Binding-site contacts:
Ligand atom O3 contacts residue NAG1 of chain 4.Z at 2.4 Å (h-bond).
Ligand atom O5 contacts residue ASN75 of chain 4.E at 2.1 Å (h-bond).
Ligand atom C5 contacts residue NAG1 of chain 4.Z at 3.7 Å.
Ligand atom O6 contacts residue GLU46 of chain 4.F at 3.8 Å.
Ligand atom O5 contacts residue THR48 of chain 4.F at 4.0 Å.
Ligand atom O6 contacts residue NAG1 of chain 4.Z at 4.1 Å.
Ligand atom O6 contacts residue CYS45 of chain 4.F at 3.4 Å (h-bond).
Ligand atom C7 contacts residue MET126 of chain 4.E at 3.8 Å (hydrophobic).
Ligand atom C6 contacts residue ASN75 of chain 4.E at 3.8 Å.
Ligand atom C6 contacts residue NAG1 of chain 4.Z at 3.4 Å.
Ligand atom C5 contacts residue ASN75 of chain 4.E at 3.2 Å.
Ligand atom C6 contacts residue THR48 of chain 4.F at 4.4 Å.
Ligand atom C1 contacts residue ASN75 of chain 4.E at 1.3 Å.
Ligand atom C4 contacts residue NAG1 of chain 4.Z at 2.9 Å.
Ligand atom C2 contacts residue ASN75 of chain 4.E at 2.6 Å.
Ligand atom O7 contacts residue MET126 of chain 4.E at 3.1 Å.
Ligand atom O7 contacts residue ASN75 of chain 4.E at 3.2 Å (h-bond).
Ligand atom C3 contacts residue NAG1 of chain 4.Z at 3.3 Å.
Ligand atom C4 contacts residue ASN75 of chain 4.E at 4.0 Å.
Ligand atom C6 contacts residue CYS45 of chain 4.F at 4.4 Å (hydrophobic).
Ligand atom O4 contacts residue NAG1 of chain 4.Z at 1.6 Å.
Ligand atom C8 contacts residue MET126 of chain 4.E at 3.7 Å (hydrophobic).
Ligand atom C8 contacts residue PHE98 of chain 4.E at 3.6 Å (hydrophobic).
Ligand atom C2 contacts residue NAG1 of chain 4.Z at 4.1 Å.
Ligand atom N2 contacts residue ASN75 of chain 4.E at 3.0 Å (h-bond).
Ligand atom C8 contacts residue ASN75 of chain 4.E at 3.0 Å.
Ligand atom C3 contacts residue ASN75 of chain 4.E at 3.5 Å.
Ligand atom C7 contacts residue ASN75 of chain 4.E at 2.8 Å.
Ligand atom O6 contacts residue ASN75 of chain 4.E at 3.8 Å.
Ligand atom O6 contacts residue THR48 of chain 4.F at 4.0 Å.

Sequence of chain 4.F:
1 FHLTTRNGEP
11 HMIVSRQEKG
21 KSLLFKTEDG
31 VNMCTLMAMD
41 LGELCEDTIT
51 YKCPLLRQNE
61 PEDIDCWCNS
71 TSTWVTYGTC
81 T

Sequence of chain 4.E:
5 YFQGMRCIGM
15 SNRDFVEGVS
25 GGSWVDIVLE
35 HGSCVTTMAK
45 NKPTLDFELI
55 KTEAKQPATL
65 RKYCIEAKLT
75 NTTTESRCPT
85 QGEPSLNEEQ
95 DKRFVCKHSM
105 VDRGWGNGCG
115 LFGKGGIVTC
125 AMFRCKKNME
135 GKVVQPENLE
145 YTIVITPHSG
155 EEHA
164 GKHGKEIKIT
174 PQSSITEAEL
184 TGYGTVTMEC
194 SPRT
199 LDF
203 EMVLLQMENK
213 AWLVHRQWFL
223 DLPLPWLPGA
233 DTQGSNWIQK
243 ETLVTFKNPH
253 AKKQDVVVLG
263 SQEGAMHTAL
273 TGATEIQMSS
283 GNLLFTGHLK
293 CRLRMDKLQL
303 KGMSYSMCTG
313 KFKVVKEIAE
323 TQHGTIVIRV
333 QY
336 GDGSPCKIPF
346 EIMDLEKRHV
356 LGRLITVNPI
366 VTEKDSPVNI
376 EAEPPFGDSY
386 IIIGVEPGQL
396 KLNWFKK

The small molecule below binds the protein below.
Small molecule (SMILES): CC(=O)N[C@@H]1[C@@H](O)[C@H](O)[C@@H](CO)O[C@H]1O